Sequence of chain 1.F:
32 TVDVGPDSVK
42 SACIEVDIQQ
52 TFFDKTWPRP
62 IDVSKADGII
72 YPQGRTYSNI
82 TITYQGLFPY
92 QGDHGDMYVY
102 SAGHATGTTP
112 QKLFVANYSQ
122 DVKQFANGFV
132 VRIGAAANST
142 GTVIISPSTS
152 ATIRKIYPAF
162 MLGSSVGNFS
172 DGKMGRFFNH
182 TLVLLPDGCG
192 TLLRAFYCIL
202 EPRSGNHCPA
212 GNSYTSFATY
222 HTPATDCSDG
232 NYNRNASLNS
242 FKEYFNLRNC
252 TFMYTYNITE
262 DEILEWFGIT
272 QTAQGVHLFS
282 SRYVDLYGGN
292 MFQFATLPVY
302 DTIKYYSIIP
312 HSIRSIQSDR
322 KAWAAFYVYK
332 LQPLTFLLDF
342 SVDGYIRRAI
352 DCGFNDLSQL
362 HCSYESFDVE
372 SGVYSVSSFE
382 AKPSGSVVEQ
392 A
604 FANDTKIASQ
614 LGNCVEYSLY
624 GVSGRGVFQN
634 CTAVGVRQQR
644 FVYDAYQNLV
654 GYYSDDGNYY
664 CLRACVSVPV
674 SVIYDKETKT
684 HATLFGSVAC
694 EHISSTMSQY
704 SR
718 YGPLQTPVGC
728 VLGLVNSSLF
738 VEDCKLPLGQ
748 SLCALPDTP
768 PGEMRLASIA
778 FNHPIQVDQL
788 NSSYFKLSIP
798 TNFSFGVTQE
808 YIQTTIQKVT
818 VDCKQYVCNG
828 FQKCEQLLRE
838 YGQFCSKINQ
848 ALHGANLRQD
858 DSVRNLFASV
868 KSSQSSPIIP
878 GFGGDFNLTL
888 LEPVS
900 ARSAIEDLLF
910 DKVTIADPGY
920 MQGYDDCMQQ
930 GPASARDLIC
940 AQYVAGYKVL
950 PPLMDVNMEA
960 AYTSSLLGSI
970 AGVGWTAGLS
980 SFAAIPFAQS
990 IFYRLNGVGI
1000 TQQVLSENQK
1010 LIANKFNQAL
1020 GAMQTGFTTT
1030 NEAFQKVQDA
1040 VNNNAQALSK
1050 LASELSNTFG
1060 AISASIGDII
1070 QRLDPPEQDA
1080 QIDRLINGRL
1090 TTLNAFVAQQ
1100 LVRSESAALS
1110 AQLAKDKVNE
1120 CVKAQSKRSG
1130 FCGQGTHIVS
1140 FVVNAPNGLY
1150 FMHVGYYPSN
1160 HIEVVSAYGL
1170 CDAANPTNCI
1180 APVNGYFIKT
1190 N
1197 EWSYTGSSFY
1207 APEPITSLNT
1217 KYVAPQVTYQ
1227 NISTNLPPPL

A small-molecule ligand and the protein it binds are described below.
Small molecule (SMILES): CC(=O)N[C@H]1[C@H](O[C@H]2[C@H](O)[C@@H](NC(C)=O)CO[C@@H]2CO)O[C@H](CO)[C@@H](O)[C@@H]1O

Binding-site contacts:
Ligand atom O5 contacts residue ASN606 of chain 1.F at 2.5 Å (h-bond).
Ligand atom C3 contacts residue ASN606 of chain 1.F at 3.7 Å.
Ligand atom C8 contacts residue SER612 of chain 1.F at 3.9 Å.
Ligand atom C7 contacts residue SER612 of chain 1.F at 4.4 Å.
Ligand atom C2 contacts residue ASN606 of chain 1.F at 2.5 Å.
Ligand atom C4 contacts residue ASN606 of chain 1.F at 4.2 Å.
Ligand atom N2 contacts residue ASN606 of chain 1.F at 2.8 Å (h-bond).
Ligand atom C1 contacts residue ASN606 of chain 1.F at 1.5 Å.
Ligand atom C5 contacts residue ASN606 of chain 1.F at 3.7 Å.
Ligand atom C8 contacts residue ASN606 of chain 1.F at 4.4 Å.
Ligand atom O7 contacts residue SER612 of chain 1.F at 4.1 Å.
Ligand atom C6 contacts residue ASN606 of chain 1.F at 4.2 Å.
Ligand atom C7 contacts residue ASN606 of chain 1.F at 3.4 Å.
Ligand atom C3 contacts residue SER612 of chain 1.F at 4.0 Å.
Ligand atom O7 contacts residue ASN606 of chain 1.F at 3.6 Å.